This small molecule binds to this protein.
Small molecule (SMILES): CCC1=C(C)C2=N3->[Mo]45(=O)<-N6=C(C=c7c(CCC(=O)O)c(C)c(n74)=C2)C(CCC(=O)O)=C(C)C6=Cc2c(CC)c(C)c(n25)C=C13

Sequence of chain 1.B:
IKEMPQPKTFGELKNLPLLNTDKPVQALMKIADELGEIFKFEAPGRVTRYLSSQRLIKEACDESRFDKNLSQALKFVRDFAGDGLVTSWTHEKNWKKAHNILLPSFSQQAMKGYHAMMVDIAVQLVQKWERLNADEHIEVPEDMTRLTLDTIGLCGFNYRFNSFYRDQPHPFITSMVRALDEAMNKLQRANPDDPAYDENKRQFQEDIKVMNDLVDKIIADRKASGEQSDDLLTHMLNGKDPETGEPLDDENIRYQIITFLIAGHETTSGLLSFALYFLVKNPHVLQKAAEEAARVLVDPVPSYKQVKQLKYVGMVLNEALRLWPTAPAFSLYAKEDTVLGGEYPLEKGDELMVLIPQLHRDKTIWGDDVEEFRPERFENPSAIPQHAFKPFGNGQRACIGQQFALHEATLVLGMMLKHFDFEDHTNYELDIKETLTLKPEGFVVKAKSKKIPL

Binding-site contacts:
Ligand atom C15 contacts residue THR269 of chain 1.B at 3.4 Å.
Ligand atom C29 contacts residue CYS401 of chain 1.B at 3.5 Å (hydrophobic).
Ligand atom C42 contacts residue PHE394 of chain 1.B at 3.5 Å (hydrophobic).
Ligand atom C39 contacts residue PHE108 of chain 1.B at 3.2 Å (hydrophobic).
Ligand atom C28 contacts residue CYS401 of chain 1.B at 3.6 Å (hydrophobic).
Ligand atom MO contacts residue CYS401 of chain 1.B at 2.8 Å.
Ligand atom N24 contacts residue CYS401 of chain 1.B at 3.3 Å (h-bond).
Ligand atom N31 contacts residue CYS401 of chain 1.B at 3.2 Å.
Ligand atom O13 contacts residue LYS70 of chain 1.B at 2.9 Å (salt-bridge).
Ligand atom C02 contacts residue PHE394 of chain 1.B at 3.7 Å (hydrophobic).
Ligand atom C04 contacts residue PRO393 of chain 1.B at 3.5 Å (hydrophobic).
Ligand atom C40 contacts residue THR269 of chain 1.B at 3.4 Å.
Ligand atom C21 contacts residue ALA265 of chain 1.B at 3.5 Å (hydrophobic).
Ligand atom O36 contacts residue TRP97 of chain 1.B at 3.7 Å.
Ligand atom O36 contacts residue LEU87 of chain 1.B at 3.3 Å (h-bond).
Ligand atom C42 contacts residue ALA407 of chain 1.B at 3.6 Å (hydrophobic).
Ligand atom C34 contacts residue LEU87 of chain 1.B at 3.6 Å (hydrophobic).
Ligand atom O13 contacts residue LEU76 of chain 1.B at 3.7 Å.
Ligand atom O contacts residue THR269 of chain 1.B at 3.5 Å.
Ligand atom C41 contacts residue THR269 of chain 1.B at 3.5 Å.
Ligand atom C07 contacts residue GLY395 of chain 1.B at 3.6 Å.
Ligand atom O35 contacts residue LEU87 of chain 1.B at 3.7 Å.
Ligand atom O12 contacts residue PHE332 of chain 1.B at 3.3 Å.
Ligand atom C33 contacts residue ALA400 of chain 1.B at 3.5 Å (hydrophobic).
Ligand atom C26 contacts residue ILE402 of chain 1.B at 3.5 Å (hydrophobic).
Ligand atom C07 contacts residue PRO393 of chain 1.B at 3.5 Å (hydrophobic).
Ligand atom C34 contacts residue TRP97 of chain 1.B at 3.6 Å (hydrophobic).
Ligand atom C01 contacts residue PRO393 of chain 1.B at 3.5 Å (hydrophobic).
Ligand atom C17 contacts residue THR269 of chain 1.B at 3.6 Å.
Ligand atom C30 contacts residue CYS401 of chain 1.B at 3.5 Å (hydrophobic).
Ligand atom N14 contacts residue CYS401 of chain 1.B at 3.2 Å (h-bond).
Ligand atom C16 contacts residue THR269 of chain 1.B at 3.0 Å.
Ligand atom O contacts residue SYN1 of chain 1.P at 3.3 Å.
Ligand atom C20 contacts residue ALA265 of chain 1.B at 3.5 Å (hydrophobic).
Ligand atom O35 contacts residue TRP97 of chain 1.B at 2.8 Å (h-bond).
Ligand atom N37 contacts residue CYS401 of chain 1.B at 3.0 Å (h-bond).
Ligand atom C17 contacts residue CYS401 of chain 1.B at 3.7 Å (hydrophobic).
Ligand atom O36 contacts residue ARG399 of chain 1.B at 2.8 Å (salt-bridge).
Ligand atom C11 contacts residue PHE332 of chain 1.B at 3.6 Å (hydrophobic).
Ligand atom C11 contacts residue LYS70 of chain 1.B at 3.3 Å.